Sequence of chain 2.B:
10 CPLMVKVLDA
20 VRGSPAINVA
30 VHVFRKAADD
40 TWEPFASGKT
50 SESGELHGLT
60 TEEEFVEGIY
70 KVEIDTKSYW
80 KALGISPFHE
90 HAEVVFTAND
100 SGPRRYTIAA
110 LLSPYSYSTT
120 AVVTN

The small molecule below binds the protein below.
Small molecule (SMILES): O=C(O)c1ccccc1Nc1cc(Cl)c(OCCCCCCCCCCCOc2c(Cl)cc(Nc3ccccc3C(=O)O)cc2Cl)c(Cl)c1

Sequence of chain 1.B:
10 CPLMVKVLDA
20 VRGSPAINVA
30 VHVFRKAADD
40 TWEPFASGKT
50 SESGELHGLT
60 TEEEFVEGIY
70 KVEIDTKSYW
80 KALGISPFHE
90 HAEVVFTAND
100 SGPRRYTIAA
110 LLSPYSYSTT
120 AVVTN

Sequence of chain 2.A:
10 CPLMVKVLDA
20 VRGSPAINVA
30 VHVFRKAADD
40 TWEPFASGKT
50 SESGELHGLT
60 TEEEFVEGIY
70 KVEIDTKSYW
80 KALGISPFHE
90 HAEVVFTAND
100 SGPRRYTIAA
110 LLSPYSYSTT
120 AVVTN

Binding-site contacts:
Ligand atom CBM contacts residue JZD1 of chain 2.D at 0.6 Å.
Ligand atom CLAE contacts residue JZD1 of chain 1.D at 0.7 Å.
Ligand atom CAU contacts residue JZD1 of chain 1.D at 0.4 Å.
Ligand atom CAY contacts residue JZD1 of chain 2.C at 0.2 Å.
Ligand atom CAX contacts residue JZD1 of chain 2.D at 0.4 Å.
Ligand atom OBH contacts residue JZD1 of chain 1.D at 0.5 Å.
Ligand atom CAQ contacts residue JZD1 of chain 2.C at 0.6 Å.
Ligand atom CLAF contacts residue JZD1 of chain 1.D at 0.5 Å.
Ligand atom CBW contacts residue JZD1 of chain 2.C at 0.1 Å.
Ligand atom CBB contacts residue JZD1 of chain 1.D at 0.4 Å.
Ligand atom CBB contacts residue JZD1 of chain 2.D at 0.1 Å.
Ligand atom CBU contacts residue JZD1 of chain 2.C at 0.3 Å.
Ligand atom CAR contacts residue JZD1 of chain 2.C at 0.6 Å.
Ligand atom CBN contacts residue JZD1 of chain 1.D at 0.3 Å.
Ligand atom CAU contacts residue JZD1 of chain 2.C at 0.6 Å.
Ligand atom CBC contacts residue JZD1 of chain 2.C at 0.2 Å.
Ligand atom CBW contacts residue JZD1 of chain 1.D at 0.6 Å.
Ligand atom OAB contacts residue JZD1 of chain 2.C at 0.7 Å.
Ligand atom CBD contacts residue JZD1 of chain 1.D at 0.4 Å.
Ligand atom CLAH contacts residue JZD1 of chain 2.C at 0.2 Å.
Ligand atom CLAG contacts residue JZD1 of chain 2.C at 0.2 Å.
Ligand atom CAQ contacts residue JZD1 of chain 1.D at 0.6 Å.
Ligand atom CAX contacts residue JZD1 of chain 1.D at 0.6 Å.
Ligand atom CBB contacts residue JZD1 of chain 2.C at 0.4 Å.
Ligand atom CAX contacts residue JZD1 of chain 2.C at 0.4 Å.
Ligand atom CAL contacts residue JZD1 of chain 1.D at 0.7 Å.
Ligand atom CAT contacts residue JZD1 of chain 2.C at 0.6 Å.
Ligand atom CAP contacts residue JZD1 of chain 1.D at 0.4 Å.
Ligand atom CAS contacts residue JZD1 of chain 2.C at 0.6 Å.
Ligand atom CAJ contacts residue JZD1 of chain 2.C at 0.3 Å.
Ligand atom CBL contacts residue JZD1 of chain 2.C at 0.6 Å.
Ligand atom CBW contacts residue JZD1 of chain 2.D at 0.5 Å.
Ligand atom OAD contacts residue JZD1 of chain 2.C at 0.3 Å.
Ligand atom CBQ contacts residue JZD1 of chain 2.C at 0.2 Å.
Ligand atom CBV contacts residue JZD1 of chain 2.D at 0.4 Å.
Ligand atom OBI contacts residue JZD1 of chain 2.C at 0.6 Å (h-bond).
Ligand atom CAV contacts residue JZD1 of chain 1.D at 0.6 Å.
Ligand atom CBP contacts residue JZD1 of chain 2.C at 0.2 Å.
Ligand atom CBO contacts residue JZD1 of chain 1.D at 0.5 Å.
Ligand atom CBV contacts residue JZD1 of chain 1.D at 0.4 Å.

Sequence of chain 1.A:
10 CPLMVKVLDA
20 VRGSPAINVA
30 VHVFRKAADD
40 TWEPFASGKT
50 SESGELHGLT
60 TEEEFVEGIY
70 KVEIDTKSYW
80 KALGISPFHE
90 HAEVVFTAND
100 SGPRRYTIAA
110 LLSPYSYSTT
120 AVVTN